Binding-site contacts:
Ligand atom C6 contacts residue GLY185 of chain 1.E at 4.2 Å.
Ligand atom O4 contacts residue PRO184 of chain 1.E at 4.0 Å.
Ligand atom C5 contacts residue ASP156 of chain 1.F at 4.1 Å.
Ligand atom O4 contacts residue PRO159 of chain 1.E at 3.6 Å.
Ligand atom O3 contacts residue ASP158 of chain 1.E at 3.5 Å.
Ligand atom C6 contacts residue ARG134 of chain 1.F at 4.2 Å.
Ligand atom O1 contacts residue ASP158 of chain 1.E at 3.3 Å (salt-bridge).
Ligand atom O4 contacts residue GLY185 of chain 1.E at 3.3 Å (h-bond).
Ligand atom C2 contacts residue ARG134 of chain 1.F at 4.0 Å.
Ligand atom C6 contacts residue ASP156 of chain 1.F at 3.2 Å.
Ligand atom C1 contacts residue ARG134 of chain 1.F at 4.0 Å.
Ligand atom C6 contacts residue PRO184 of chain 1.E at 3.7 Å (hydrophobic).
Ligand atom C3 contacts residue ASP158 of chain 1.E at 3.8 Å.
Ligand atom O6 contacts residue PRO186 of chain 1.E at 4.2 Å.
Ligand atom C1 contacts residue ASP158 of chain 1.E at 4.1 Å.
Ligand atom O4 contacts residue ASP156 of chain 1.E at 4.5 Å.
Ligand atom C6 contacts residue PRO186 of chain 1.E at 4.2 Å (hydrophobic).
Ligand atom O4 contacts residue ASP156 of chain 1.F at 2.5 Å (salt-bridge).
Ligand atom O6 contacts residue PRO184 of chain 1.E at 4.5 Å.
Ligand atom O4 contacts residue ASP158 of chain 1.E at 4.2 Å.
Ligand atom O6 contacts residue ARG134 of chain 1.F at 3.0 Å (salt-bridge).
Ligand atom O4 contacts residue PRO186 of chain 1.E at 3.4 Å (h-bond).
Ligand atom C4 contacts residue GLY185 of chain 1.E at 4.0 Å.
Ligand atom C4 contacts residue ASP156 of chain 1.F at 3.3 Å.
Ligand atom C6 contacts residue ILE188 of chain 1.F at 3.8 Å (hydrophobic).
Ligand atom C4 contacts residue ARG134 of chain 1.F at 4.3 Å.
Ligand atom O5 contacts residue ARG134 of chain 1.F at 3.5 Å (salt-bridge).
Ligand atom O3 contacts residue PRO186 of chain 1.E at 3.6 Å.
Ligand atom O6 contacts residue ASP156 of chain 1.F at 2.6 Å (salt-bridge).
Ligand atom C5 contacts residue ARG134 of chain 1.F at 4.3 Å.
Ligand atom O6 contacts residue ILE188 of chain 1.F at 3.8 Å.
Ligand atom O4 contacts residue PRO186 of chain 1.E at 4.2 Å.
Ligand atom C4 contacts residue PRO186 of chain 1.E at 3.6 Å (hydrophobic).
Ligand atom C5 contacts residue PRO186 of chain 1.E at 4.0 Å (hydrophobic).
Ligand atom O6 contacts residue GLY185 of chain 1.E at 4.3 Å.

Sequence of chain 1.F:
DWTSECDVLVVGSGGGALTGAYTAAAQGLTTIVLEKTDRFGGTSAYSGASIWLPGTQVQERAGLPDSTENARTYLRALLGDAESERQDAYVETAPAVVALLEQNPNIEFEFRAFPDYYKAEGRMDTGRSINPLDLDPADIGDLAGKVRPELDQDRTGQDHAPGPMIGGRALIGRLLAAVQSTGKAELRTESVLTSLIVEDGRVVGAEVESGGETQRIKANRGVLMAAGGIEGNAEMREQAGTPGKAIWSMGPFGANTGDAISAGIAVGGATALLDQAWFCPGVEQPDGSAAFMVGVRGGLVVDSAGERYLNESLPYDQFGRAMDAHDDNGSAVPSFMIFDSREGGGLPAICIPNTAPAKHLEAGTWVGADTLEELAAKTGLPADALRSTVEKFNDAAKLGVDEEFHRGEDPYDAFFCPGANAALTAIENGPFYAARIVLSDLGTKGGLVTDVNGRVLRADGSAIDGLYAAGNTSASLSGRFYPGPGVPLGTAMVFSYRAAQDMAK

A protein and the small-molecule ligand that binds it are described below.
Small molecule (SMILES): OC[C@H]1O[C@@](CO)(O[C@H]2O[C@H](CO)[C@@H](O)[C@H](O)[C@H]2O)[C@@H](O)[C@@H]1O

Sequence of chain 1.E:
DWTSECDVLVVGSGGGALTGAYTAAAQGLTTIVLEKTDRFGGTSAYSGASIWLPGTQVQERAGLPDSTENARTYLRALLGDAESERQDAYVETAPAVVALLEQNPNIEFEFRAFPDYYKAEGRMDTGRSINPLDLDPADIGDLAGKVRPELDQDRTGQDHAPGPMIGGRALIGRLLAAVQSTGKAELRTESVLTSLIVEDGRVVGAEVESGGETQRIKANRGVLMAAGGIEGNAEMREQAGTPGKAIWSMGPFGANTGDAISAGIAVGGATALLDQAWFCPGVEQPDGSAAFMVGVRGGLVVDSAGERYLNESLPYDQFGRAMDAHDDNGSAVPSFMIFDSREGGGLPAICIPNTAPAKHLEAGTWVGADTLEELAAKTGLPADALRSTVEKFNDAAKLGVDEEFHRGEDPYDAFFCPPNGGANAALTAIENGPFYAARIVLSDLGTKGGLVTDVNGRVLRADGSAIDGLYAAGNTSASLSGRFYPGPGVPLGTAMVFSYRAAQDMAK